Sequence of chain 1.A:
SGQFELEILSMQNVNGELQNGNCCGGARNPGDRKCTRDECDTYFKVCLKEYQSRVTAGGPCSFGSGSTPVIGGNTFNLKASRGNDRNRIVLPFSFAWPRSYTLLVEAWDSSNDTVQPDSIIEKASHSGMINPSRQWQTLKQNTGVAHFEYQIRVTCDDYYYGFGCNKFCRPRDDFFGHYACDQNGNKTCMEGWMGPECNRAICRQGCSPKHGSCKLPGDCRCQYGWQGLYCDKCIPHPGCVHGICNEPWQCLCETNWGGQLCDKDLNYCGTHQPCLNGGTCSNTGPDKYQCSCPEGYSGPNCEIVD

Binding-site contacts:
Ligand atom C6 contacts residue ASN184 of chain 1.A at 4.5 Å.
Ligand atom C2 contacts residue ASN186 of chain 1.A at 2.5 Å.
Ligand atom C4 contacts residue ASN186 of chain 1.A at 4.2 Å.
Ligand atom C5 contacts residue LYS167 of chain 1.A at 3.8 Å.
Ligand atom O6 contacts residue LYS167 of chain 1.A at 2.8 Å (salt-bridge).
Ligand atom C2 contacts residue LYS167 of chain 1.A at 4.2 Å.
Ligand atom O5 contacts residue ASN184 of chain 1.A at 3.8 Å.
Ligand atom C5 contacts residue ASN186 of chain 1.A at 3.6 Å.
Ligand atom C6 contacts residue LYS167 of chain 1.A at 3.8 Å.
Ligand atom O5 contacts residue LYS167 of chain 1.A at 3.2 Å (salt-bridge).
Ligand atom C1 contacts residue ASN186 of chain 1.A at 1.4 Å.
Ligand atom C3 contacts residue ASN186 of chain 1.A at 3.8 Å.
Ligand atom C1 contacts residue LYS167 of chain 1.A at 4.0 Å.
Ligand atom N2 contacts residue ASN186 of chain 1.A at 2.9 Å (h-bond).
Ligand atom O7 contacts residue ASN186 of chain 1.A at 3.4 Å (h-bond).
Ligand atom O6 contacts residue ASN184 of chain 1.A at 4.3 Å.
Ligand atom C4 contacts residue LYS167 of chain 1.A at 4.0 Å.
Ligand atom C7 contacts residue ASN186 of chain 1.A at 3.6 Å.
Ligand atom C1 contacts residue ASN184 of chain 1.A at 4.5 Å.
Ligand atom O5 contacts residue ASN186 of chain 1.A at 2.4 Å (h-bond).

A protein and the small-molecule ligand that binds it are described below.
Small molecule (SMILES): CC(=O)N[C@@H]1[C@@H](O)[C@H](O)[C@@H](CO)O[C@H]1O